Binding-site contacts:
Ligand atom C1 contacts residue ASN331 of chain 1.B at 1.4 Å.
Ligand atom C2 contacts residue ASN331 of chain 1.B at 2.5 Å.
Ligand atom C5 contacts residue GLN580 of chain 1.B at 3.6 Å.
Ligand atom O5 contacts residue GLN580 of chain 1.B at 3.9 Å.
Ligand atom O6 contacts residue THR581 of chain 1.B at 4.3 Å.
Ligand atom O6 contacts residue GLN580 of chain 1.B at 2.3 Å (h-bond).
Ligand atom O4 contacts residue GLN580 of chain 1.B at 3.7 Å.
Ligand atom C7 contacts residue ASN331 of chain 1.B at 3.7 Å.
Ligand atom C6 contacts residue GLN580 of chain 1.B at 3.5 Å.
Ligand atom N2 contacts residue ASN331 of chain 1.B at 2.9 Å (h-bond).
Ligand atom C4 contacts residue ASN331 of chain 1.B at 4.3 Å.
Ligand atom C4 contacts residue GLN580 of chain 1.B at 3.1 Å.
Ligand atom O7 contacts residue GLN580 of chain 1.B at 3.5 Å.
Ligand atom C5 contacts residue ASN331 of chain 1.B at 3.7 Å.
Ligand atom O5 contacts residue ASN331 of chain 1.B at 2.5 Å (h-bond).
Ligand atom O7 contacts residue ASN331 of chain 1.B at 3.6 Å.
Ligand atom C7 contacts residue GLN580 of chain 1.B at 4.5 Å.
Ligand atom C2 contacts residue GLN580 of chain 1.B at 4.3 Å.
Ligand atom O3 contacts residue GLN580 of chain 1.B at 4.2 Å.
Ligand atom C3 contacts residue GLN580 of chain 1.B at 4.1 Å.
Ligand atom C3 contacts residue ASN331 of chain 1.B at 3.8 Å.

Sequence of chain 1.B:
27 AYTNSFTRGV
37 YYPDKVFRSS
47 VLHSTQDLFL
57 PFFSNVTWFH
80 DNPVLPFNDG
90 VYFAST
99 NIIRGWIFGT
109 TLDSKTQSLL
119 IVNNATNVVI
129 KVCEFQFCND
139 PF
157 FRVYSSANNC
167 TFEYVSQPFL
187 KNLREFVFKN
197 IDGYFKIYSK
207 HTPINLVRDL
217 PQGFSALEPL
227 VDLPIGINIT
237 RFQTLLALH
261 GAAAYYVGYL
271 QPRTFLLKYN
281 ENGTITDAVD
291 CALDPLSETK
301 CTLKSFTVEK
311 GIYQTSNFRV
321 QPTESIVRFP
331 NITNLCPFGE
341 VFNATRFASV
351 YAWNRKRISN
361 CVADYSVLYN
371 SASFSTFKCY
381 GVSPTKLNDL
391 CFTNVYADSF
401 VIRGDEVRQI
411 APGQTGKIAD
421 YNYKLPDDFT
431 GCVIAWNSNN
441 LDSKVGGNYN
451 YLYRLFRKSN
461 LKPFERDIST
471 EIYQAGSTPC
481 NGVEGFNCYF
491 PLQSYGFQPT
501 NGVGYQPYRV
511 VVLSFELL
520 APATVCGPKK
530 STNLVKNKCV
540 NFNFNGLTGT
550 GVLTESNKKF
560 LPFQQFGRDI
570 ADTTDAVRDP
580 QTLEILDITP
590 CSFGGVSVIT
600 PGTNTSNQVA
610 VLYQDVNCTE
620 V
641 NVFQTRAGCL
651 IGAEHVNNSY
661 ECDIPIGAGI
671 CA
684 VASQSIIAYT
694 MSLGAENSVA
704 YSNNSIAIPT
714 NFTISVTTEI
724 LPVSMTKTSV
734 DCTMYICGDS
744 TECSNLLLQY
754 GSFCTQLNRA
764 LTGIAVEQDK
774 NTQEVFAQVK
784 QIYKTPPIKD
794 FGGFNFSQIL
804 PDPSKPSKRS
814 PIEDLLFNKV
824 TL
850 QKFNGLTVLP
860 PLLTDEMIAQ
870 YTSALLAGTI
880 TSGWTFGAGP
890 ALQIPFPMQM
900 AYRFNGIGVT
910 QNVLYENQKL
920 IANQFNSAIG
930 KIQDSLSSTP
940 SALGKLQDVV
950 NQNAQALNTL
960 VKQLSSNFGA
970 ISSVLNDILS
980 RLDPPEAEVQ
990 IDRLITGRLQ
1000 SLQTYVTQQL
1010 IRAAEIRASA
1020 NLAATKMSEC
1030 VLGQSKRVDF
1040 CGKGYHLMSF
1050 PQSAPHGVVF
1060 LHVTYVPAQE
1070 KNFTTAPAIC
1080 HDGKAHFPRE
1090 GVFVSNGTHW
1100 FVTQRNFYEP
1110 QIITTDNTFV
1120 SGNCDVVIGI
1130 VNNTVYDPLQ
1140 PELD

This small molecule binds to this protein.
Small molecule (SMILES): CC(=O)N[C@@H]1[C@@H](O)[C@H](O)[C@@H](CO)O[C@H]1O